A small-molecule ligand and the protein it binds are described below.
Small molecule (SMILES): CC(=O)N[C@@H]1[C@@H](O)[C@H](O)[C@@H](CO)O[C@H]1O

Sequence of chain 1.C:
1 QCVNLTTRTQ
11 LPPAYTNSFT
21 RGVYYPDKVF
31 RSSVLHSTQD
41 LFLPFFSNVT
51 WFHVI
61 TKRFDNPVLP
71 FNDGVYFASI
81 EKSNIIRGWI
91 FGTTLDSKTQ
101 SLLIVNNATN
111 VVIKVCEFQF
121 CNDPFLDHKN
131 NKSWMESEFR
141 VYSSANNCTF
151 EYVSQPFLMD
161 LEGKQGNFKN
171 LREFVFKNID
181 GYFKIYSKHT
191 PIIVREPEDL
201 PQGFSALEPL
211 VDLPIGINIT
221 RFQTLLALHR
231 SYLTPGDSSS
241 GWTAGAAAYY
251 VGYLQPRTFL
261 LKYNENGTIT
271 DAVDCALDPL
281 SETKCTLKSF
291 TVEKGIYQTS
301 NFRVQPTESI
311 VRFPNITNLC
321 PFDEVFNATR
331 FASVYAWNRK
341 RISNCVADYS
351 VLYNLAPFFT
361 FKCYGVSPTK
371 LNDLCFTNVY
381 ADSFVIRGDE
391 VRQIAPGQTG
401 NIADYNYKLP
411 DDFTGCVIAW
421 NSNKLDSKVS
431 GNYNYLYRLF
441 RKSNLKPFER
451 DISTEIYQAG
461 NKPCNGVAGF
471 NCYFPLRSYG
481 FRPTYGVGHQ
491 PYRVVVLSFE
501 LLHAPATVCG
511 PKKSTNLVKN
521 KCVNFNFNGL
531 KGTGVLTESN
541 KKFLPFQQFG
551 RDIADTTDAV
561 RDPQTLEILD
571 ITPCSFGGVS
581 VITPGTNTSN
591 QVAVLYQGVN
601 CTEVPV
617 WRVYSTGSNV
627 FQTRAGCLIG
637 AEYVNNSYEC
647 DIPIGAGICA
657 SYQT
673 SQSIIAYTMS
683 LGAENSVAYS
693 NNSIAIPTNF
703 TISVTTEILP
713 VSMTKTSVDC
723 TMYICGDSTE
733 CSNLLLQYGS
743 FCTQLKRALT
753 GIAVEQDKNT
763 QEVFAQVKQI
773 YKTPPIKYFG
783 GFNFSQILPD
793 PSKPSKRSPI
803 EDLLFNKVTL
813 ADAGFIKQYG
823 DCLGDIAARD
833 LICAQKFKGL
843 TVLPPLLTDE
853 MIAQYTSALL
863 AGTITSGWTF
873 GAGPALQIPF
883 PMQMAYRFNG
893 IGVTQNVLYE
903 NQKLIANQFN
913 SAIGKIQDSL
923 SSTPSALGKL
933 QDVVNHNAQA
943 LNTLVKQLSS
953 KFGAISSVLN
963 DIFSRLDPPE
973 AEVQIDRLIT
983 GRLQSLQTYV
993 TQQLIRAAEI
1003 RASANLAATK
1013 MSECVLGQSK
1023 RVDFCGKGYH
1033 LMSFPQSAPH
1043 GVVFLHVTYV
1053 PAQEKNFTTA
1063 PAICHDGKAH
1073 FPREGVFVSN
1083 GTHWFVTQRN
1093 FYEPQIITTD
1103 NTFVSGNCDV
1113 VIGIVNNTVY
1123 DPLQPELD

Binding-site contacts:
Ligand atom O7 contacts residue LEU906 of chain 1.C at 3.9 Å.
Ligand atom O4 contacts residue NAG1 of chain 1.GA at 2.7 Å.
Ligand atom N2 contacts residue NAG1 of chain 1.GA at 4.5 Å.
Ligand atom O3 contacts residue ASN701 of chain 1.C at 2.4 Å (h-bond).
Ligand atom C4 contacts residue NAG1 of chain 1.GA at 3.7 Å.
Ligand atom N2 contacts residue ASN701 of chain 1.C at 3.5 Å (h-bond).
Ligand atom C8 contacts residue NAG1 of chain 1.GA at 3.8 Å.
Ligand atom O7 contacts residue GLN910 of chain 1.C at 2.7 Å (h-bond).
Ligand atom C4 contacts residue ASN701 of chain 1.C at 4.1 Å.
Ligand atom C6 contacts residue ASN701 of chain 1.C at 4.4 Å.
Ligand atom C3 contacts residue NAG1 of chain 1.GA at 4.4 Å.
Ligand atom C7 contacts residue NAG1 of chain 1.GA at 3.9 Å.
Ligand atom O3 contacts residue LEU906 of chain 1.C at 3.7 Å.
Ligand atom C5 contacts residue ASN701 of chain 1.C at 3.5 Å.
Ligand atom O5 contacts residue ASN701 of chain 1.C at 2.1 Å (h-bond).
Ligand atom O5 contacts residue GLN1055 of chain 1.C at 4.2 Å.
Ligand atom C3 contacts residue ASN701 of chain 1.C at 3.2 Å.
Ligand atom C1 contacts residue ASN701 of chain 1.C at 1.4 Å.
Ligand atom O6 contacts residue ASN701 of chain 1.C at 4.0 Å.
Ligand atom C2 contacts residue ASN701 of chain 1.C at 2.5 Å.
Ligand atom C3 contacts residue LEU906 of chain 1.C at 4.0 Å (hydrophobic).
Ligand atom C1 contacts residue GLN1055 of chain 1.C at 3.5 Å.
Ligand atom C8 contacts residue GLN910 of chain 1.C at 4.5 Å.
Ligand atom O7 contacts residue NAG1 of chain 1.GA at 4.0 Å.
Ligand atom C7 contacts residue GLN910 of chain 1.C at 3.8 Å.